Sequence of chain 1.A:
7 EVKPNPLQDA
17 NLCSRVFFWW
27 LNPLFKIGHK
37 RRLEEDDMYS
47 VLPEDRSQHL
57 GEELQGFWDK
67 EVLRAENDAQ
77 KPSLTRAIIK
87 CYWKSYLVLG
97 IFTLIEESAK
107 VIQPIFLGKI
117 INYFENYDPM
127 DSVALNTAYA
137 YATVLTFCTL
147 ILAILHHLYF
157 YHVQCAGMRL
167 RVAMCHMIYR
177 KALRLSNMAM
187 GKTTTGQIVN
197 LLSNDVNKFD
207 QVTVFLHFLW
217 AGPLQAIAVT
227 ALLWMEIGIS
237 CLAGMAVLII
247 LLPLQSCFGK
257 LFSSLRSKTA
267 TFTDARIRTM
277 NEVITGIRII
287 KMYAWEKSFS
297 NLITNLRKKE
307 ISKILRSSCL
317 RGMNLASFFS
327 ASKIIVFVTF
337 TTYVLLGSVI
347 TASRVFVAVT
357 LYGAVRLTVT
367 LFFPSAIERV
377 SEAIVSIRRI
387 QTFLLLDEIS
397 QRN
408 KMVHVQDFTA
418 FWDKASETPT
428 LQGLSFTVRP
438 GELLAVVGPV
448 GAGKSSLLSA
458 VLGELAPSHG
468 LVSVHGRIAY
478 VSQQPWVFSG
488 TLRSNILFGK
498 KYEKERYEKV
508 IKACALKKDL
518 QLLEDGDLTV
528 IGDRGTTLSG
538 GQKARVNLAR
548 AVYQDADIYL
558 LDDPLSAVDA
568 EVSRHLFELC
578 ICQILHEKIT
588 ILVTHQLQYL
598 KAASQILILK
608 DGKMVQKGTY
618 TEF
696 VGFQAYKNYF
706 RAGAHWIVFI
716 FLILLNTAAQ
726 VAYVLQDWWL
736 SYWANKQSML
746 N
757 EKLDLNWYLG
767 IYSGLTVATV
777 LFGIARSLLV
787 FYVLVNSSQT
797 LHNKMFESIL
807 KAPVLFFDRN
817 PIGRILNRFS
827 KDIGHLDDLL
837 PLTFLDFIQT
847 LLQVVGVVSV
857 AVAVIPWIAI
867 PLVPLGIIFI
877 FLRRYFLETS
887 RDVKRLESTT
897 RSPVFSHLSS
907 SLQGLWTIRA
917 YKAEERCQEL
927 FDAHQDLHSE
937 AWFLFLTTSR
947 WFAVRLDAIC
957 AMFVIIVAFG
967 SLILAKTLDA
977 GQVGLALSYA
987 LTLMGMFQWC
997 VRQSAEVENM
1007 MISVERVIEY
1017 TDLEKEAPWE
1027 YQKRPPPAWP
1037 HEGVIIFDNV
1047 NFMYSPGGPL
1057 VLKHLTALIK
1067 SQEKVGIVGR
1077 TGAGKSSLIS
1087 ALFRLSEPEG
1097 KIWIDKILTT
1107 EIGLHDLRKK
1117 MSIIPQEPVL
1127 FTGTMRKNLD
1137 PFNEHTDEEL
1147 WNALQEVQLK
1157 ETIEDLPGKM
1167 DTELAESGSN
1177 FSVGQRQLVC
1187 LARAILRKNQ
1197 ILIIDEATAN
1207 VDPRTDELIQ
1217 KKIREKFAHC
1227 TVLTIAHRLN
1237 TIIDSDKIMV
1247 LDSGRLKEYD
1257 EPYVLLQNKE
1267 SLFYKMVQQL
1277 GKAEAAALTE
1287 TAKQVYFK

Binding-site contacts:
Ligand atom C13 contacts residue LEU367 of chain 1.A at 4.1 Å (hydrophobic).
Ligand atom C11 contacts residue TRP995 of chain 1.A at 3.9 Å (hydrophobic).
Ligand atom C11 contacts residue GLY991 of chain 1.A at 4.0 Å.
Ligand atom C21 contacts residue TRP995 of chain 1.A at 4.1 Å (hydrophobic).
Ligand atom C4 contacts residue ASP842 of chain 1.A at 3.9 Å.
Ligand atom C14 contacts residue PHE368 of chain 1.A at 4.0 Å (hydrophobic).
Ligand atom C2 contacts residue ASP842 of chain 1.A at 3.7 Å.
Ligand atom C3 contacts residue ASP842 of chain 1.A at 3.2 Å.
Ligand atom O26 contacts residue ASP842 of chain 1.A at 3.8 Å.
Ligand atom O18 contacts residue PHE368 of chain 1.A at 4.2 Å.
Ligand atom C17 contacts residue LEU367 of chain 1.A at 4.1 Å (hydrophobic).
Ligand atom N12 contacts residue TRP995 of chain 1.A at 4.0 Å.
Ligand atom C16 contacts residue PHE368 of chain 1.A at 4.2 Å (hydrophobic).
Ligand atom C5 contacts residue LEU367 of chain 1.A at 4.2 Å (hydrophobic).
Ligand atom C30 contacts residue ARG362 of chain 1.A at 3.8 Å.
Ligand atom C9 contacts residue LEU367 of chain 1.A at 3.8 Å (hydrophobic).
Ligand atom C2 contacts residue GLN845 of chain 1.A at 3.8 Å.
Ligand atom C25 contacts residue TRP995 of chain 1.A at 3.5 Å (hydrophobic).
Ligand atom C15 contacts residue PHE368 of chain 1.A at 4.2 Å (hydrophobic).
Ligand atom O24 contacts residue PHE211 of chain 1.A at 3.1 Å.
Ligand atom C21 contacts residue PHE211 of chain 1.A at 4.3 Å (hydrophobic).
Ligand atom C4 contacts residue TRP995 of chain 1.A at 3.7 Å (hydrophobic).
Ligand atom N10 contacts residue LEU367 of chain 1.A at 3.5 Å.
Ligand atom C6 contacts residue TRP995 of chain 1.A at 3.8 Å (hydrophobic).
Ligand atom C5 contacts residue TRP995 of chain 1.A at 3.5 Å (hydrophobic).
Ligand atom C17 contacts residue PHE368 of chain 1.A at 4.2 Å (hydrophobic).
Ligand atom O26 contacts residue GLN845 of chain 1.A at 2.4 Å (h-bond).
Ligand atom C13 contacts residue TRP995 of chain 1.A at 3.4 Å (hydrophobic).
Ligand atom C9 contacts residue TRP995 of chain 1.A at 3.5 Å (hydrophobic).
Ligand atom C8 contacts residue TRP995 of chain 1.A at 3.7 Å (hydrophobic).
Ligand atom C31 contacts residue PHE211 of chain 1.A at 4.2 Å (hydrophobic).
Ligand atom C3 contacts residue PHE324 of chain 1.A at 4.1 Å (hydrophobic).
Ligand atom C17 contacts residue TRP995 of chain 1.A at 3.3 Å (hydrophobic).
Ligand atom C31 contacts residue TRP995 of chain 1.A at 4.2 Å (hydrophobic).
Ligand atom C7 contacts residue TRP995 of chain 1.A at 4.0 Å (hydrophobic).
Ligand atom C29 contacts residue ARG362 of chain 1.A at 3.6 Å.
Ligand atom N12 contacts residue PHE368 of chain 1.A at 4.2 Å.
Ligand atom C30 contacts residue MET992 of chain 1.A at 4.0 Å (hydrophobic).
Ligand atom C16 contacts residue TRP995 of chain 1.A at 3.8 Å (hydrophobic).
Ligand atom N10 contacts residue TRP995 of chain 1.A at 3.4 Å.

The protein below binds the small molecule below.
Small molecule (SMILES): CC[C@@]1(O)C(=O)OCc2c1cc1n(c2=O)Cc2cc3c(CN(C)C)c(O)ccc3nc2-1